Binding-site contacts:
Ligand atom C13 contacts residue PHE31 of chain 1.C at 3.0 Å (hydrophobic).
Ligand atom C01 contacts residue ALA34 of chain 1.C at 4.0 Å (hydrophobic).
Ligand atom O05 contacts residue PHE31 of chain 1.C at 3.7 Å.
Ligand atom C02 contacts residue ALA34 of chain 1.C at 4.4 Å (hydrophobic).
Ligand atom C01 contacts residue LEU71 of chain 1.A at 3.6 Å (hydrophobic).
Ligand atom C03 contacts residue ALA34 of chain 1.C at 4.3 Å (hydrophobic).
Ligand atom C04 contacts residue PHE31 of chain 1.C at 3.8 Å (hydrophobic).
Ligand atom C15 contacts residue PHE31 of chain 1.C at 4.0 Å (hydrophobic).
Ligand atom O12 contacts residue ALA34 of chain 1.C at 3.2 Å.
Ligand atom O05 contacts residue ALA34 of chain 1.C at 4.5 Å.
Ligand atom C82 contacts residue TRP68 of chain 1.A at 3.4 Å (hydrophobic).
Ligand atom C81 contacts residue TRP35 of chain 1.C at 4.3 Å (hydrophobic).
Ligand atom C83 contacts residue TRP68 of chain 1.A at 3.5 Å (hydrophobic).
Ligand atom C16 contacts residue PHE31 of chain 1.C at 4.3 Å (hydrophobic).
Ligand atom O14 contacts residue PHE31 of chain 1.C at 3.0 Å.
Ligand atom C11 contacts residue ALA34 of chain 1.C at 3.6 Å (hydrophobic).
Ligand atom C83 contacts residue VAL38 of chain 1.C at 4.3 Å (hydrophobic).
Ligand atom C17 contacts residue TRP35 of chain 1.C at 4.0 Å (hydrophobic).
Ligand atom C85 contacts residue TRP68 of chain 1.A at 4.0 Å (hydrophobic).
Ligand atom C19 contacts residue TRP35 of chain 1.C at 4.1 Å (hydrophobic).
Ligand atom C11 contacts residue PHE31 of chain 1.C at 4.0 Å (hydrophobic).
Ligand atom C11 contacts residue MET30 of chain 1.C at 4.5 Å (hydrophobic).
Ligand atom C17 contacts residue PHE31 of chain 1.C at 3.7 Å (hydrophobic).
Ligand atom C84 contacts residue TRP68 of chain 1.A at 4.4 Å (hydrophobic).
Ligand atom C06 contacts residue ALA34 of chain 1.C at 4.2 Å (hydrophobic).

Sequence of chain 1.A:
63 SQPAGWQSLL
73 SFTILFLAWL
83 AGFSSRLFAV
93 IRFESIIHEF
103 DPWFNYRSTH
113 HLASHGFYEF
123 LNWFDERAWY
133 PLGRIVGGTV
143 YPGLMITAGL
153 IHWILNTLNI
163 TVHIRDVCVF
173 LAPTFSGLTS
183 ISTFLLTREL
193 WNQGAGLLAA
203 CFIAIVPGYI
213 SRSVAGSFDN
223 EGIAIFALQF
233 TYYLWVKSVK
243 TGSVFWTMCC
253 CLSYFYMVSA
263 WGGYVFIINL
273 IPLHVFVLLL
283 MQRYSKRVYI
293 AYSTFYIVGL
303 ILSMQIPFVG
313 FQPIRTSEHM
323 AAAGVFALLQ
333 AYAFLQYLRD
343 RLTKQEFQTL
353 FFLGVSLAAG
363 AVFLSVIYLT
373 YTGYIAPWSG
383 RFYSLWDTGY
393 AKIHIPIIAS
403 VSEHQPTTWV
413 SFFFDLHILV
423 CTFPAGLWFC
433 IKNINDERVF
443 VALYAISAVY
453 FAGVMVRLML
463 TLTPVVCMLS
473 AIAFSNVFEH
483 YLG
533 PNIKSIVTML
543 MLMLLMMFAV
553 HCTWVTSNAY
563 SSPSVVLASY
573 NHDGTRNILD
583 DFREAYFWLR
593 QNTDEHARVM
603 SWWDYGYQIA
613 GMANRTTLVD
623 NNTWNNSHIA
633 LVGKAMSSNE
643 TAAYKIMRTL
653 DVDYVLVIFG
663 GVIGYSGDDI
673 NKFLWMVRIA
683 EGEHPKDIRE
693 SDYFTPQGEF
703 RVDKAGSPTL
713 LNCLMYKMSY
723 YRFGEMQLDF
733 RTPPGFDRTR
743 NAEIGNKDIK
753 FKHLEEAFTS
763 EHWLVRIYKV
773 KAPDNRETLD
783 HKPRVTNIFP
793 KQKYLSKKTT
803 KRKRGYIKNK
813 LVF

Sequence of chain 1.C:
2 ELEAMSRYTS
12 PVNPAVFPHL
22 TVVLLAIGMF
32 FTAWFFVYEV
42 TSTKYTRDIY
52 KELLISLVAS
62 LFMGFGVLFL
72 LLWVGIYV

This protein binds this small molecule.
Small molecule (SMILES): C[C@H]1CC[C@]2(OC1)O[C@H]1[C@H](O)[C@@H]3[C@H]4CC[C@@H]5C[C@H](O[C@H]6O[C@@H](CO)[C@H](O)[C@@H](O)[C@@H]6O)[C@@H](O)C[C@@]5(C)[C@@H]4CC[C@@]3(C)[C@@H]1[C@H]2C